Sequence of chain 1.B:
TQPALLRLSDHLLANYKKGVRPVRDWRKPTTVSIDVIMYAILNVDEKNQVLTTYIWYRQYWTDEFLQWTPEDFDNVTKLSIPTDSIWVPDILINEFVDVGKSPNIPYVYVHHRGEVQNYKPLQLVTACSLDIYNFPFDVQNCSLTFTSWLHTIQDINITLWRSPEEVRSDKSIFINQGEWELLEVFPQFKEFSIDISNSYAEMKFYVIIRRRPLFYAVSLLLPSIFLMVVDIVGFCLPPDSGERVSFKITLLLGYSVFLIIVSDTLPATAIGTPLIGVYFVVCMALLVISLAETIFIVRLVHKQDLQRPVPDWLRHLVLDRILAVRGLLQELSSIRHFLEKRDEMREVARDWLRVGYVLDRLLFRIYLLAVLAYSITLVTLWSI

Binding-site contacts:
Ligand atom CE3 contacts residue PRO324 of chain 1.B at 4.3 Å (hydrophobic).
Ligand atom CZ3 contacts residue PHE248 of chain 1.B at 4.0 Å (hydrophobic).
Ligand atom CA contacts residue TRP560 of chain 1.B at 3.8 Å (hydrophobic).
Ligand atom O contacts residue ILE562 of chain 1.B at 3.6 Å (h-bond).
Ligand atom N contacts residue LEU559 of chain 1.B at 3.4 Å (h-bond).
Ligand atom CB contacts residue HIS1 of chain 1.U at 2.9 Å.
Ligand atom C contacts residue TRP560 of chain 1.B at 3.9 Å (hydrophobic).
Ligand atom NE1 contacts residue PHE248 of chain 1.B at 3.4 Å.
Ligand atom N contacts residue HIS1 of chain 1.U at 3.0 Å (h-bond).
Ligand atom CB contacts residue TRP560 of chain 1.B at 4.0 Å (hydrophobic).
Ligand atom CB contacts residue PHE248 of chain 1.B at 4.4 Å (hydrophobic).
Ligand atom CD2 contacts residue HIS1 of chain 1.U at 3.5 Å.
Ligand atom CA contacts residue HIS1 of chain 1.U at 2.4 Å.
Ligand atom CA contacts residue ILE562 of chain 1.B at 3.9 Å (hydrophobic).
Ligand atom C contacts residue HIS1 of chain 1.U at 1.3 Å.
Ligand atom CE2 contacts residue PHE248 of chain 1.B at 3.7 Å (hydrophobic).
Ligand atom CE3 contacts residue PHE248 of chain 1.B at 3.6 Å (hydrophobic).
Ligand atom N contacts residue SER561 of chain 1.B at 4.2 Å.
Ligand atom CG contacts residue PHE248 of chain 1.B at 3.8 Å (hydrophobic).
Ligand atom CZ3 contacts residue HIS1 of chain 1.U at 4.1 Å.
Ligand atom CE3 contacts residue HIS1 of chain 1.U at 3.2 Å.
Ligand atom CG contacts residue HIS1 of chain 1.U at 3.4 Å.
Ligand atom CH2 contacts residue PHE248 of chain 1.B at 4.4 Å (hydrophobic).
Ligand atom CZ2 contacts residue ARG321 of chain 1.B at 4.3 Å.
Ligand atom CD1 contacts residue PHE248 of chain 1.B at 3.5 Å (hydrophobic).
Ligand atom CH2 contacts residue PRO324 of chain 1.B at 3.7 Å (hydrophobic).
Ligand atom CZ2 contacts residue PRO324 of chain 1.B at 4.5 Å (hydrophobic).
Ligand atom CZ3 contacts residue PRO324 of chain 1.B at 3.6 Å (hydrophobic).
Ligand atom N contacts residue ILE562 of chain 1.B at 3.1 Å.
Ligand atom CZ2 contacts residue PHE248 of chain 1.B at 4.3 Å (hydrophobic).
Ligand atom C contacts residue ILE562 of chain 1.B at 3.8 Å (hydrophobic).
Ligand atom O contacts residue HIS1 of chain 1.U at 2.2 Å (h-bond).
Ligand atom CD2 contacts residue PHE248 of chain 1.B at 3.5 Å (hydrophobic).
Ligand atom N contacts residue TRP560 of chain 1.B at 3.1 Å (h-bond).

A protein and the small-molecule ligand that binds it are described below.
Small molecule (SMILES): N[C@@H](Cc1c[nH]c2ccccc12)C(=O)O